The protein below binds the small molecule below.
Small molecule (SMILES): CCCCO

Sequence of chain 1.A:
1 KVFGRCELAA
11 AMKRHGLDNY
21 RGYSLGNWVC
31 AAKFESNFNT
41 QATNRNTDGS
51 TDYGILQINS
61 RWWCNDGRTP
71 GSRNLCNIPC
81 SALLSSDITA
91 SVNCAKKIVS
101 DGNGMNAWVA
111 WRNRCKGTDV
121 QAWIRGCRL

Binding-site contacts:
Ligand atom C3 contacts residue ARG5 of chain 1.A at 3.3 Å.
Ligand atom OH contacts residue GLY4 of chain 1.A at 3.4 Å.
Ligand atom OH contacts residue ARG5 of chain 1.A at 3.8 Å.
Ligand atom C3 contacts residue CYS6 of chain 1.A at 3.4 Å (hydrophobic).
Ligand atom C4 contacts residue ARG5 of chain 1.A at 4.1 Å.
Ligand atom C1 contacts residue CYS6 of chain 1.A at 4.3 Å (hydrophobic).
Ligand atom C4 contacts residue GLY4 of chain 1.A at 4.3 Å.
Ligand atom C2 contacts residue ARG5 of chain 1.A at 3.6 Å.
Ligand atom C4 contacts residue GLU7 of chain 1.A at 4.0 Å.
Ligand atom OH contacts residue GLU7 of chain 1.A at 3.1 Å (salt-bridge).
Ligand atom C2 contacts residue CYS6 of chain 1.A at 3.3 Å (hydrophobic).
Ligand atom OH contacts residue CYS6 of chain 1.A at 3.5 Å (h-bond).
Ligand atom C3 contacts residue GLY4 of chain 1.A at 3.9 Å.
Ligand atom C4 contacts residue CYS6 of chain 1.A at 3.6 Å (hydrophobic).
Ligand atom C1 contacts residue ARG5 of chain 1.A at 3.7 Å.